Binding-site contacts:
Ligand atom C1 contacts residue LEU51 of chain 1.D at 3.5 Å (hydrophobic).
Ligand atom N2 contacts residue PRO41 of chain 1.D at 3.7 Å.
Ligand atom N33 contacts residue ASN99 of chain 1.D at 3.7 Å.
Ligand atom C26 contacts residue PRO41 of chain 1.D at 3.7 Å (hydrophobic).
Ligand atom C6 contacts residue TRP40 of chain 1.D at 3.5 Å (hydrophobic).
Ligand atom C35 contacts residue PHE42 of chain 1.D at 4.0 Å (hydrophobic).
Ligand atom N3 contacts residue LEU51 of chain 1.D at 3.6 Å.
Ligand atom C23 contacts residue LEU51 of chain 1.D at 3.7 Å (hydrophobic).
Ligand atom C9 contacts residue LEU51 of chain 1.D at 3.6 Å (hydrophobic).
Ligand atom C38 contacts residue TYR98 of chain 1.D at 4.1 Å (hydrophobic).
Ligand atom C4 contacts residue TRP40 of chain 1.D at 3.9 Å (hydrophobic).
Ligand atom C38 contacts residue ASN99 of chain 1.D at 3.6 Å.
Ligand atom C36 contacts residue ASN99 of chain 1.D at 3.8 Å.
Ligand atom C34 contacts residue VAL46 of chain 1.D at 3.7 Å (hydrophobic).
Ligand atom C31 contacts residue ASN99 of chain 1.D at 4.1 Å.
Ligand atom C9 contacts residue TRP40 of chain 1.D at 3.9 Å (hydrophobic).
Ligand atom N30 contacts residue ILE105 of chain 1.D at 4.1 Å.
Ligand atom C4 contacts residue LEU51 of chain 1.D at 3.5 Å (hydrophobic).
Ligand atom C31 contacts residue ILE105 of chain 1.D at 3.9 Å (hydrophobic).
Ligand atom C35 contacts residue PRO41 of chain 1.D at 3.6 Å (hydrophobic).
Ligand atom N7 contacts residue TRP40 of chain 1.D at 3.5 Å.
Ligand atom C27 contacts residue LEU51 of chain 1.D at 4.0 Å (hydrophobic).
Ligand atom C13 contacts residue TRP40 of chain 1.D at 3.5 Å (hydrophobic).
Ligand atom C14 contacts residue TRP40 of chain 1.D at 3.6 Å (hydrophobic).
Ligand atom C5 contacts residue TRP40 of chain 1.D at 3.8 Å (hydrophobic).
Ligand atom N32 contacts residue ASN99 of chain 1.D at 3.1 Å (h-bond).
Ligand atom C8 contacts residue LEU51 of chain 1.D at 4.0 Å (hydrophobic).
Ligand atom C12 contacts residue TRP40 of chain 1.D at 4.0 Å (hydrophobic).
Ligand atom N29 contacts residue ASN99 of chain 1.D at 3.2 Å (h-bond).
Ligand atom C24 contacts residue TRP40 of chain 1.D at 3.5 Å (hydrophobic).
Ligand atom C8 contacts residue TRP40 of chain 1.D at 3.7 Å (hydrophobic).
Ligand atom C38 contacts residue LEU53 of chain 1.D at 3.9 Å (hydrophobic).
Ligand atom N2 contacts residue LEU51 of chain 1.D at 3.7 Å.
Ligand atom N30 contacts residue VAL46 of chain 1.D at 4.1 Å.
Ligand atom C12 contacts residue ILE105 of chain 1.D at 4.1 Å (hydrophobic).
Ligand atom C35 contacts residue VAL46 of chain 1.D at 3.4 Å (hydrophobic).
Ligand atom C37 contacts residue ILE105 of chain 1.D at 4.0 Å (hydrophobic).
Ligand atom C25 contacts residue ILE105 of chain 1.D at 4.1 Å (hydrophobic).
Ligand atom C5 contacts residue LEU51 of chain 1.D at 4.0 Å (hydrophobic).
Ligand atom C26 contacts residue ILE105 of chain 1.D at 4.1 Å (hydrophobic).

A protein and the small-molecule ligand that binds it are described below.
Small molecule (SMILES): Cc1nnc2c(NC(C)C)nc(-c3nc4cnc(N5CCOC[C@@H]5C)cc4n3[C@@H](C)c3ccccc3)cn12

Sequence of chain 1.D:
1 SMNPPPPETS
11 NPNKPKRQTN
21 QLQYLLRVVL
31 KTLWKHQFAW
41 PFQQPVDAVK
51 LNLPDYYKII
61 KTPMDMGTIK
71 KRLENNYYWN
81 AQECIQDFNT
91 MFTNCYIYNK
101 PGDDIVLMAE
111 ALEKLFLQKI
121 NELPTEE